Binding-site contacts:
Ligand atom N5 contacts residue LEU129 of chain 1.A at 3.0 Å (h-bond).
Ligand atom C1 contacts residue MET229 of chain 1.A at 3.6 Å (hydrophobic).
Ligand atom C2 contacts residue LEU129 of chain 1.A at 4.1 Å (hydrophobic).
Ligand atom N4 contacts residue ALA290 of chain 1.A at 4.0 Å.
Ligand atom N5 contacts residue SER130 of chain 1.A at 3.9 Å.
Ligand atom N4 contacts residue LEU230 of chain 1.A at 4.1 Å.
Ligand atom N5 contacts residue ASN131 of chain 1.A at 3.7 Å.
Ligand atom C1 contacts residue HIS128 of chain 1.A at 3.4 Å.
Ligand atom N4 contacts residue ASN289 of chain 1.A at 3.6 Å (h-bond).
Ligand atom C1 contacts residue ILE134 of chain 1.A at 3.9 Å (hydrophobic).
Ligand atom C3 contacts residue LEU129 of chain 1.A at 3.9 Å (hydrophobic).
Ligand atom C3 contacts residue ASN289 of chain 1.A at 4.2 Å.
Ligand atom C3 contacts residue ILE134 of chain 1.A at 3.9 Å (hydrophobic).
Ligand atom C2 contacts residue ILE134 of chain 1.A at 4.4 Å (hydrophobic).
Ligand atom N5 contacts residue HIS128 of chain 1.A at 3.7 Å.
Ligand atom N5 contacts residue ILE134 of chain 1.A at 3.8 Å.
Ligand atom C2 contacts residue LEU230 of chain 1.A at 2.9 Å (hydrophobic).
Ligand atom C1 contacts residue LEU129 of chain 1.A at 3.2 Å (hydrophobic).
Ligand atom C3 contacts residue LEU230 of chain 1.A at 4.0 Å (hydrophobic).
Ligand atom C2 contacts residue HIS128 of chain 1.A at 3.5 Å.
Ligand atom N4 contacts residue ILE134 of chain 1.A at 4.3 Å.
Ligand atom C1 contacts residue LEU230 of chain 1.A at 2.8 Å (hydrophobic).
Ligand atom C3 contacts residue HIS128 of chain 1.A at 4.1 Å.

Sequence of chain 1.A:
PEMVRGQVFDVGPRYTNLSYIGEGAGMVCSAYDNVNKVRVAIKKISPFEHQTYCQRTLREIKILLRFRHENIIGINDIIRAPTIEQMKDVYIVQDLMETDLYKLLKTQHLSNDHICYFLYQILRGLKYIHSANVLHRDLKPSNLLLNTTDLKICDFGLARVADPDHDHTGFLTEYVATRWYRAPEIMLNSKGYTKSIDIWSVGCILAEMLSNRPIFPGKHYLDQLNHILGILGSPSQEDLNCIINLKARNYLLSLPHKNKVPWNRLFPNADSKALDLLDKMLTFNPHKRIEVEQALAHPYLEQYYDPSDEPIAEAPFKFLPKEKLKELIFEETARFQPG

The protein below binds the small molecule below.
Small molecule (SMILES): CCC(N)=[NH2+]